The small molecule below binds the protein below.
Small molecule (SMILES): C[C@H](NC(=O)[C@H](CCc1ccccc1)NC(=O)c1cc(Cl)c(Cl)[nH]1)c1cn2cccnc2n1

Binding-site contacts:
Ligand atom N22 contacts residue GLU90 of chain 1.A at 3.0 Å (salt-bridge).
Ligand atom N30 contacts residue TRP62 of chain 1.B at 3.6 Å.
Ligand atom C12 contacts residue GLU90 of chain 1.A at 3.5 Å.
Ligand atom C21 contacts residue PRO58 of chain 1.B at 3.5 Å (hydrophobic).
Ligand atom C4 contacts residue GLN89 of chain 1.A at 3.2 Å.
Ligand atom N27 contacts residue TRP62 of chain 1.B at 3.3 Å.
Ligand atom CL7 contacts residue VAL112 of chain 1.B at 3.7 Å.
Ligand atom C1 contacts residue TRP62 of chain 1.B at 3.4 Å (hydrophobic).
Ligand atom C18 contacts residue LYS109 of chain 1.A at 3.3 Å.
Ligand atom N5 contacts residue TRP62 of chain 1.B at 2.7 Å (h-bond).
Ligand atom CL6 contacts residue SER113 of chain 1.B at 3.3 Å.
Ligand atom CL6 contacts residue TRP62 of chain 1.B at 3.2 Å.
Ligand atom C32 contacts residue TRP62 of chain 1.B at 3.5 Å (hydrophobic).
Ligand atom C17 contacts residue ILE91 of chain 1.A at 3.5 Å (hydrophobic).
Ligand atom C18 contacts residue ILE91 of chain 1.A at 3.7 Å (hydrophobic).
Ligand atom C3 contacts residue GLU90 of chain 1.A at 3.2 Å.
Ligand atom C1 contacts residue GLN89 of chain 1.A at 3.6 Å.
Ligand atom C23 contacts residue TRP62 of chain 1.B at 3.7 Å (hydrophobic).
Ligand atom C29 contacts residue GLU90 of chain 1.A at 3.7 Å.
Ligand atom CL7 contacts residue ILE91 of chain 1.A at 3.5 Å.
Ligand atom N25 contacts residue GLN89 of chain 1.A at 3.2 Å (h-bond).
Ligand atom N5 contacts residue GLN89 of chain 1.A at 3.6 Å.
Ligand atom C14 contacts residue PRO58 of chain 1.B at 3.6 Å (hydrophobic).
Ligand atom O9 contacts residue TRP62 of chain 1.B at 2.9 Å (h-bond).
Ligand atom C18 contacts residue LEU92 of chain 1.A at 3.7 Å (hydrophobic).
Ligand atom C8 contacts residue GLN89 of chain 1.A at 3.3 Å.
Ligand atom N5 contacts residue ILE61 of chain 1.B at 3.5 Å.
Ligand atom C33 contacts residue TRP62 of chain 1.B at 3.3 Å (hydrophobic).
Ligand atom C17 contacts residue LYS109 of chain 1.A at 3.6 Å.
Ligand atom C31 contacts residue TRP62 of chain 1.B at 3.6 Å (hydrophobic).
Ligand atom C28 contacts residue GLN89 of chain 1.A at 3.5 Å.
Ligand atom C29 contacts residue GLN89 of chain 1.A at 3.2 Å.
Ligand atom C2 contacts residue GLN89 of chain 1.A at 3.5 Å.
Ligand atom C26 contacts residue TRP62 of chain 1.B at 3.6 Å (hydrophobic).
Ligand atom CL6 contacts residue VAL112 of chain 1.B at 3.7 Å.
Ligand atom C13 contacts residue GLU90 of chain 1.A at 3.5 Å.
Ligand atom C3 contacts residue GLN89 of chain 1.A at 3.5 Å.
Ligand atom N15 contacts residue GLN89 of chain 1.A at 2.9 Å (h-bond).
Ligand atom C17 contacts residue LEU92 of chain 1.A at 3.7 Å (hydrophobic).
Ligand atom N22 contacts residue GLN89 of chain 1.A at 3.2 Å (h-bond).

Sequence of chain 1.A:
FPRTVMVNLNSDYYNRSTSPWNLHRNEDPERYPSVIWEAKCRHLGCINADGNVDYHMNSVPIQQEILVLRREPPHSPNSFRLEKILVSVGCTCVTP

Sequence of chain 1.B:
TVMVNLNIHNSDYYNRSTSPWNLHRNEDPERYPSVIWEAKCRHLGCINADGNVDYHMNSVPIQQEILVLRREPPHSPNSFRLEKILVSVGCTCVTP